A small-molecule ligand and the protein it binds are described below.
Small molecule (SMILES): CC(=O)N[C@@H]1[C@@H](O)[C@H](O)[C@@H](CO[C@@H]2O[C@@H](C)[C@@H](O)[C@@H](O)[C@@H]2O)O[C@H]1O

Binding-site contacts:
Ligand atom O4 contacts residue TRP158 of chain 1.D at 3.0 Å.
Ligand atom O7 contacts residue ALA154 of chain 1.D at 3.1 Å (h-bond).
Ligand atom O3 contacts residue TRP158 of chain 1.D at 3.3 Å.
Ligand atom C7 contacts residue GLU152 of chain 1.D at 3.9 Å.
Ligand atom C3 contacts residue TRP40 of chain 1.D at 3.4 Å (hydrophobic).
Ligand atom C4 contacts residue HIS18 of chain 1.D at 3.6 Å.
Ligand atom C2 contacts residue TYR37 of chain 1.D at 4.1 Å (hydrophobic).
Ligand atom C4 contacts residue GLU39 of chain 1.D at 4.2 Å.
Ligand atom O7 contacts residue GLU152 of chain 1.D at 3.7 Å.
Ligand atom O3 contacts residue TRP40 of chain 1.D at 2.6 Å (h-bond).
Ligand atom O2 contacts residue HIS88 of chain 1.D at 3.1 Å (h-bond).
Ligand atom O5 contacts residue TYR37 of chain 1.D at 3.8 Å.
Ligand atom O4 contacts residue TYR131 of chain 1.D at 4.0 Å.
Ligand atom C4 contacts residue TRP283 of chain 1.D at 4.0 Å (hydrophobic).
Ligand atom O4 contacts residue TRP40 of chain 1.D at 4.2 Å.
Ligand atom C6 contacts residue TRP283 of chain 1.D at 3.9 Å (hydrophobic).
Ligand atom C4 contacts residue TRP158 of chain 1.D at 3.9 Å (hydrophobic).
Ligand atom O2 contacts residue TRP40 of chain 1.D at 3.0 Å (h-bond).
Ligand atom O1 contacts residue TYR37 of chain 1.D at 3.2 Å (h-bond).
Ligand atom C1 contacts residue TYR37 of chain 1.D at 4.0 Å (hydrophobic).
Ligand atom C6 contacts residue HIS18 of chain 1.D at 3.8 Å.
Ligand atom O3 contacts residue HIS87 of chain 1.D at 3.6 Å.
Ligand atom O3 contacts residue GLU39 of chain 1.D at 3.3 Å (salt-bridge).
Ligand atom O4 contacts residue HIS18 of chain 1.D at 2.9 Å (h-bond).
Ligand atom C3 contacts residue HIS88 of chain 1.D at 3.6 Å.
Ligand atom O3 contacts residue HIS88 of chain 1.D at 3.1 Å (h-bond).
Ligand atom C5 contacts residue TRP283 of chain 1.D at 4.1 Å (hydrophobic).
Ligand atom O3 contacts residue THR153 of chain 1.D at 4.1 Å.
Ligand atom O3 contacts residue ALA154 of chain 1.D at 4.2 Å.
Ligand atom O7 contacts residue THR153 of chain 1.D at 3.1 Å.
Ligand atom O4 contacts residue HIS88 of chain 1.D at 3.7 Å.
Ligand atom C8 contacts residue GLU152 of chain 1.D at 3.7 Å.
Ligand atom C3 contacts residue GLU39 of chain 1.D at 3.9 Å.
Ligand atom O4 contacts residue HIS87 of chain 1.D at 3.2 Å (h-bond).
Ligand atom C7 contacts residue ALA154 of chain 1.D at 4.3 Å (hydrophobic).
Ligand atom C3 contacts residue TRP158 of chain 1.D at 3.7 Å (hydrophobic).
Ligand atom C7 contacts residue THR153 of chain 1.D at 4.2 Å.
Ligand atom C2 contacts residue HIS88 of chain 1.D at 3.0 Å.
Ligand atom C1 contacts residue HIS88 of chain 1.D at 4.3 Å.
Ligand atom C2 contacts residue TRP40 of chain 1.D at 3.7 Å (hydrophobic).

Sequence of chain 1.D:
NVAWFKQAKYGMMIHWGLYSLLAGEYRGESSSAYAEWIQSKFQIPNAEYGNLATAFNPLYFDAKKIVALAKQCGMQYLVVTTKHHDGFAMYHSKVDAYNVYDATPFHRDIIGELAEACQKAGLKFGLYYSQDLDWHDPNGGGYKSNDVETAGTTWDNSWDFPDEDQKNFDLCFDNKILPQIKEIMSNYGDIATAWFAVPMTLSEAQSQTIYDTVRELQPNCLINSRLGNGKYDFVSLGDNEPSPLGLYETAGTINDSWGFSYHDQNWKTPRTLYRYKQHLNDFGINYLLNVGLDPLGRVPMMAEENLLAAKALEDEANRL